Sequence of chain 1.A:
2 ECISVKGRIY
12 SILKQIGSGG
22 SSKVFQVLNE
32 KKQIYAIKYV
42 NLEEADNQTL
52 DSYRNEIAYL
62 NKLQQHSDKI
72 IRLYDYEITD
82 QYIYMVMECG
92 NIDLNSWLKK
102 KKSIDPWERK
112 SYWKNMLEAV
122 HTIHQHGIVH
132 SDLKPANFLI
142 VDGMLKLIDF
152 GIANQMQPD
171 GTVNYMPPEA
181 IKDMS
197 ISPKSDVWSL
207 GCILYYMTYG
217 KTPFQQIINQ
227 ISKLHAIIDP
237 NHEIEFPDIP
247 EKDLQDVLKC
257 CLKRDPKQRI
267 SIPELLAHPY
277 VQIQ

Binding-site contacts:
Ligand atom S contacts residue GLN27 of chain 1.A at 3.5 Å (h-bond).
Ligand atom C20 contacts residue GLN27 of chain 1.A at 3.7 Å.
Ligand atom C15 contacts residue LEU140 of chain 1.A at 3.4 Å (hydrophobic).
Ligand atom C20 contacts residue ILE17 of chain 1.A at 3.2 Å (hydrophobic).
Ligand atom N1 contacts residue LEU140 of chain 1.A at 3.5 Å.
Ligand atom C11 contacts residue GLU89 of chain 1.A at 3.2 Å.
Ligand atom C3 contacts residue ASP150 of chain 1.A at 3.9 Å.
Ligand atom N4 contacts residue GLY91 of chain 1.A at 3.2 Å (h-bond).
Ligand atom C12 contacts residue LEU140 of chain 1.A at 3.5 Å (hydrophobic).
Ligand atom N1 contacts residue GLY91 of chain 1.A at 3.0 Å (h-bond).
Ligand atom C5 contacts residue VAL25 of chain 1.A at 3.9 Å (hydrophobic).
Ligand atom C9 contacts residue ILE149 of chain 1.A at 3.8 Å (hydrophobic).
Ligand atom C3 contacts residue GLU57 of chain 1.A at 3.7 Å.
Ligand atom C3 contacts residue ILE149 of chain 1.A at 3.2 Å (hydrophobic).
Ligand atom N contacts residue ILE149 of chain 1.A at 2.6 Å (h-bond).
Ligand atom C contacts residue ILE149 of chain 1.A at 3.6 Å (hydrophobic).
Ligand atom C12 contacts residue ILE17 of chain 1.A at 3.9 Å (hydrophobic).
Ligand atom C1 contacts residue ASP150 of chain 1.A at 3.6 Å.
Ligand atom C1 contacts residue GLU57 of chain 1.A at 3.6 Å.
Ligand atom C11 contacts residue ALA37 of chain 1.A at 3.5 Å (hydrophobic).
Ligand atom C16 contacts residue ILE93 of chain 1.A at 3.8 Å (hydrophobic).
Ligand atom O contacts residue LYS39 of chain 1.A at 3.0 Å (salt-bridge).
Ligand atom C1 contacts residue ILE149 of chain 1.A at 3.3 Å (hydrophobic).
Ligand atom C1 contacts residue LYS39 of chain 1.A at 3.8 Å.
Ligand atom N3 contacts residue LEU140 of chain 1.A at 3.8 Å.
Ligand atom C16 contacts residue GLY91 of chain 1.A at 3.5 Å.
Ligand atom C11 contacts residue CYS90 of chain 1.A at 3.9 Å (hydrophobic).
Ligand atom C11 contacts residue GLY91 of chain 1.A at 3.9 Å.
Ligand atom N4 contacts residue LEU140 of chain 1.A at 3.7 Å.
Ligand atom C16 contacts residue ASN92 of chain 1.A at 3.4 Å.
Ligand atom C10 contacts residue LEU140 of chain 1.A at 3.9 Å (hydrophobic).
Ligand atom N1 contacts residue GLU89 of chain 1.A at 3.9 Å.
Ligand atom N contacts residue ASP150 of chain 1.A at 3.9 Å.
Ligand atom C20 contacts residue LYS15 of chain 1.A at 3.8 Å.
Ligand atom C2 contacts residue LYS39 of chain 1.A at 3.8 Å.
Ligand atom C11 contacts residue LEU140 of chain 1.A at 3.6 Å (hydrophobic).
Ligand atom C2 contacts residue GLU57 of chain 1.A at 3.4 Å.
Ligand atom N1 contacts residue CYS90 of chain 1.A at 3.6 Å.
Ligand atom C19 contacts residue ILE17 of chain 1.A at 3.3 Å (hydrophobic).
Ligand atom C9 contacts residue MET88 of chain 1.A at 3.6 Å (hydrophobic).

The small molecule below binds the protein below.
Small molecule (SMILES): O=C(NC1CC1)c1ccc(-c2cnc3c(NCc4cccs4)nccn23)cc1